Sequence of chain 1.A:
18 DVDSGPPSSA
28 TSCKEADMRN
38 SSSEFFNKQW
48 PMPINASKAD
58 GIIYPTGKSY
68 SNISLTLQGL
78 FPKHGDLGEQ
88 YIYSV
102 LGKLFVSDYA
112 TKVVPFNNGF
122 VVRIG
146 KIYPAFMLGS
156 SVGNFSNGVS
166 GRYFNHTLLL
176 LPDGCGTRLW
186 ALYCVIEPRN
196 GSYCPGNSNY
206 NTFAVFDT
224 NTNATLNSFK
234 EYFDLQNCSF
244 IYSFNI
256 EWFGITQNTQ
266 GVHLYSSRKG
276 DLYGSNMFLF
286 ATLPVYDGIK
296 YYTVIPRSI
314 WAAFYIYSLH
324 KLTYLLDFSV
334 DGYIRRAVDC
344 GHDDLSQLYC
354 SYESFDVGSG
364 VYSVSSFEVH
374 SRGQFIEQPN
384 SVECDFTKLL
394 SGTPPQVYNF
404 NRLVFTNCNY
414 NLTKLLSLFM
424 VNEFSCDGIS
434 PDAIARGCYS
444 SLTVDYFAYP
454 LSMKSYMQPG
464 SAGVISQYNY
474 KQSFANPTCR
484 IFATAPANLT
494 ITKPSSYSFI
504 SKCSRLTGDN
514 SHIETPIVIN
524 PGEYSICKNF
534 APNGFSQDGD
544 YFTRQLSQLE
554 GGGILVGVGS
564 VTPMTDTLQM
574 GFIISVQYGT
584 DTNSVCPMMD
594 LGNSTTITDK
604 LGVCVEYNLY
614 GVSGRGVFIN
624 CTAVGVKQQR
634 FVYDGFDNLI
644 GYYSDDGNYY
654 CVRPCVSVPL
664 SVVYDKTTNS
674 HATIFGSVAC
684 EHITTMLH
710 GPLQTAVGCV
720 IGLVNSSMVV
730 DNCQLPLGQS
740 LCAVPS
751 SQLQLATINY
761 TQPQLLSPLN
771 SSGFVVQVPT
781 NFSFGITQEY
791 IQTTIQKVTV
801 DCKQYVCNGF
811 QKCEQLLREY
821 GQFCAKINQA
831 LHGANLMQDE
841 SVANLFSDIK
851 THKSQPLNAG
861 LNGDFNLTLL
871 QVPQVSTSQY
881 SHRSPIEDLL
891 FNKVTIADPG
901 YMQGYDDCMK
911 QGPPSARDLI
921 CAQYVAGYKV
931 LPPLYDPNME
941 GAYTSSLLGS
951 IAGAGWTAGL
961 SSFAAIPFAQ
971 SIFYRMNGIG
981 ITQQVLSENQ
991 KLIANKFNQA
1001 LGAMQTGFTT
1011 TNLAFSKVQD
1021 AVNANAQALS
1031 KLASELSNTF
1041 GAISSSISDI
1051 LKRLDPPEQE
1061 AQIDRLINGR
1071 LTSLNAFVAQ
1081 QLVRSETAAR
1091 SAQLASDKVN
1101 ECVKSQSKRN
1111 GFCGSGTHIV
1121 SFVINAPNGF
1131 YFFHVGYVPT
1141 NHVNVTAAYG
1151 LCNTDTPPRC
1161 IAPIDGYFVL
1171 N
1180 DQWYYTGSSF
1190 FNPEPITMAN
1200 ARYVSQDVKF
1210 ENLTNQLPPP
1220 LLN

The protein below binds the small molecule below.
Small molecule (SMILES): CC(=O)N[C@H]1[C@H](O[C@H]2[C@H](O)[C@@H](NC(C)=O)CO[C@@H]2CO)O[C@H](CO)[C@@H](O)[C@@H]1O

Binding-site contacts:
Ligand atom C1 contacts residue SER54 of chain 1.A at 4.2 Å.
Ligand atom O5 contacts residue LYS55 of chain 1.A at 3.3 Å.
Ligand atom C7 contacts residue ASN52 of chain 1.A at 3.9 Å.
Ligand atom O5 contacts residue ASN52 of chain 1.A at 2.3 Å (h-bond).
Ligand atom N2 contacts residue ASN52 of chain 1.A at 2.9 Å (h-bond).
Ligand atom C1 contacts residue ASN52 of chain 1.A at 1.4 Å.
Ligand atom C6 contacts residue LYS55 of chain 1.A at 4.3 Å.
Ligand atom C6 contacts residue SER54 of chain 1.A at 4.4 Å.
Ligand atom O5 contacts residue SER54 of chain 1.A at 3.9 Å.
Ligand atom O6 contacts residue LYS55 of chain 1.A at 3.3 Å.
Ligand atom C2 contacts residue ASN52 of chain 1.A at 2.4 Å.
Ligand atom O7 contacts residue ASN52 of chain 1.A at 4.4 Å.
Ligand atom C5 contacts residue SER54 of chain 1.A at 4.1 Å.
Ligand atom C3 contacts residue ASN52 of chain 1.A at 3.8 Å.
Ligand atom C1 contacts residue LYS55 of chain 1.A at 4.1 Å.
Ligand atom C5 contacts residue LYS55 of chain 1.A at 4.5 Å.
Ligand atom C4 contacts residue ASN52 of chain 1.A at 4.2 Å.
Ligand atom C5 contacts residue ASN52 of chain 1.A at 3.6 Å.